Binding-site contacts:
Ligand atom C1 contacts residue ILE329 of chain 1.C at 3.9 Å (hydrophobic).
Ligand atom N2 contacts residue ASN328 of chain 1.C at 2.9 Å (h-bond).
Ligand atom C4 contacts residue ASN328 of chain 1.C at 4.2 Å.
Ligand atom C1 contacts residue ASN328 of chain 1.C at 1.4 Å.
Ligand atom O5 contacts residue GLN577 of chain 1.C at 4.2 Å.
Ligand atom C5 contacts residue GLN577 of chain 1.C at 4.1 Å.
Ligand atom C3 contacts residue ILE329 of chain 1.C at 4.4 Å (hydrophobic).
Ligand atom C8 contacts residue ILE329 of chain 1.C at 3.9 Å (hydrophobic).
Ligand atom O5 contacts residue ASN328 of chain 1.C at 2.4 Å (h-bond).
Ligand atom C6 contacts residue GLN577 of chain 1.C at 3.0 Å.
Ligand atom C7 contacts residue ASN328 of chain 1.C at 3.4 Å.
Ligand atom O6 contacts residue GLN577 of chain 1.C at 3.8 Å.
Ligand atom C2 contacts residue ASN328 of chain 1.C at 2.4 Å.
Ligand atom C5 contacts residue ASN328 of chain 1.C at 3.7 Å.
Ligand atom C7 contacts residue ILE329 of chain 1.C at 4.3 Å (hydrophobic).
Ligand atom O7 contacts residue ASN328 of chain 1.C at 3.6 Å (h-bond).
Ligand atom C3 contacts residue ASN328 of chain 1.C at 3.8 Å.
Ligand atom N2 contacts residue ILE329 of chain 1.C at 3.8 Å.
Ligand atom C2 contacts residue ILE329 of chain 1.C at 4.2 Å (hydrophobic).

The protein below binds the small molecule below.
Small molecule (SMILES): CC(=O)N[C@@H]1[C@@H](O)[C@H](O)[C@@H](CO)O[C@H]1O

Sequence of chain 1.C:
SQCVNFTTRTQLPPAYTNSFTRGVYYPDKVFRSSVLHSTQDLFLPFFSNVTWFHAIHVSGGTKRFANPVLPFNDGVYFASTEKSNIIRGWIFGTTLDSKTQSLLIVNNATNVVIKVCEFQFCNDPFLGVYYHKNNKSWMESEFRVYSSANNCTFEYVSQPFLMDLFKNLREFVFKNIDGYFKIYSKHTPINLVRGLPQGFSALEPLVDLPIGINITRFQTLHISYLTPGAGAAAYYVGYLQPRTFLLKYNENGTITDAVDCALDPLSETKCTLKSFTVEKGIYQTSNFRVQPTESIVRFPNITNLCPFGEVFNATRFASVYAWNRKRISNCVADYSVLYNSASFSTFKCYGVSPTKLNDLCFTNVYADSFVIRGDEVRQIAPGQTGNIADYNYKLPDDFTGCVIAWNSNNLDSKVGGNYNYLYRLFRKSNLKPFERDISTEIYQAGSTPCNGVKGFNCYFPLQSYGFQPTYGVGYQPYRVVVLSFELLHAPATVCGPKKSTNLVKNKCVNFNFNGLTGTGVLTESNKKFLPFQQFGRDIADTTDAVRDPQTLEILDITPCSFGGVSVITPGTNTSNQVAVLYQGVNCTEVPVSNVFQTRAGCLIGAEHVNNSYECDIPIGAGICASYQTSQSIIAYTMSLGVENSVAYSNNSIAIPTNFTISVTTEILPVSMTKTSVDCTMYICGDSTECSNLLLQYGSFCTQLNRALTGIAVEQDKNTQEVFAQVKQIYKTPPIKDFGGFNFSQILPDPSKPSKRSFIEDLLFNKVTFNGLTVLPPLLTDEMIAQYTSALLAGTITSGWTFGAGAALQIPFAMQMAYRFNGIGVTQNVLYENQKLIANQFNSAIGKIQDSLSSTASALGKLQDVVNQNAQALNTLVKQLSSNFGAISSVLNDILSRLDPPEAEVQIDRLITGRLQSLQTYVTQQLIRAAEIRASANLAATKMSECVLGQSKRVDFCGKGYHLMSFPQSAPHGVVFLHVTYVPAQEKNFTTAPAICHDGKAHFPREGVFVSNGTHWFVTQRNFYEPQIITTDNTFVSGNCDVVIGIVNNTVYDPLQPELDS